Binding-site contacts:
Ligand atom C1 contacts residue ASP137 of chain 1.A at 3.4 Å.
Ligand atom N4 contacts residue AKG1 of chain 1.H at 3.9 Å.
Ligand atom O7 contacts residue ASN123 of chain 1.A at 2.8 Å (h-bond).
Ligand atom N1 contacts residue GLU138 of chain 1.A at 3.3 Å (salt-bridge).
Ligand atom C14 contacts residue ASN123 of chain 1.A at 3.9 Å.
Ligand atom C5 contacts residue ASP137 of chain 1.A at 3.9 Å.
Ligand atom C6 contacts residue GLU138 of chain 1.A at 3.8 Å.
Ligand atom N4 contacts residue ASN76 of chain 1.A at 3.0 Å (h-bond).
Ligand atom O8 contacts residue ASN76 of chain 1.A at 3.2 Å (h-bond).
Ligand atom C10 contacts residue ASP137 of chain 1.A at 4.0 Å.
Ligand atom C4 contacts residue ASP137 of chain 1.A at 4.0 Å.
Ligand atom O8 contacts residue AKG1 of chain 1.H at 3.4 Å (h-bond).
Ligand atom C2 contacts residue PHE77 of chain 1.A at 4.0 Å (hydrophobic).
Ligand atom O7 contacts residue SER121 of chain 1.A at 3.5 Å (h-bond).
Ligand atom C17 contacts residue LEU136 of chain 1.A at 3.8 Å (hydrophobic).
Ligand atom O1 contacts residue HIS135 of chain 1.A at 3.9 Å.
Ligand atom N3 contacts residue ASP137 of chain 1.A at 2.8 Å (salt-bridge).
Ligand atom N3 contacts residue CYS153 of chain 1.A at 3.8 Å.
Ligand atom C5 contacts residue GLU138 of chain 1.A at 3.8 Å.
Ligand atom C1 contacts residue AKG1 of chain 1.H at 3.4 Å.
Ligand atom O1 contacts residue AKG1 of chain 1.H at 2.7 Å (h-bond).
Ligand atom C16 contacts residue ASP137 of chain 1.A at 4.0 Å.
Ligand atom C15 contacts residue AKG1 of chain 1.H at 3.4 Å.
Ligand atom O10 contacts residue LEU136 of chain 1.A at 3.4 Å (h-bond).
Ligand atom C17 contacts residue ASP137 of chain 1.A at 3.7 Å.
Ligand atom C12 contacts residue ALA237 of chain 1.A at 3.8 Å (hydrophobic).
Ligand atom N3 contacts residue ARG216 of chain 1.A at 3.8 Å.
Ligand atom O1 contacts residue PHE77 of chain 1.A at 3.4 Å.
Ligand atom C1 contacts residue PHE77 of chain 1.A at 3.7 Å (hydrophobic).
Ligand atom N2 contacts residue VAL119 of chain 1.A at 3.7 Å.
Ligand atom O3 contacts residue ASP137 of chain 1.A at 3.3 Å (salt-bridge).
Ligand atom O1 contacts residue ASN76 of chain 1.A at 4.0 Å.
Ligand atom O8 contacts residue ASN123 of chain 1.A at 2.8 Å (h-bond).
Ligand atom O6 contacts residue ASP137 of chain 1.A at 3.4 Å (salt-bridge).
Ligand atom C13 contacts residue ASN123 of chain 1.A at 3.5 Å.
Ligand atom O10 contacts residue ARG186 of chain 1.A at 2.7 Å (salt-bridge).
Ligand atom C1 contacts residue HIS135 of chain 1.A at 3.6 Å.
Ligand atom O1 contacts residue ASP137 of chain 1.A at 4.0 Å.
Ligand atom O7 contacts residue ALA237 of chain 1.A at 3.7 Å.
Ligand atom C7 contacts residue GLU138 of chain 1.A at 3.7 Å.

Sequence of chain 1.A:
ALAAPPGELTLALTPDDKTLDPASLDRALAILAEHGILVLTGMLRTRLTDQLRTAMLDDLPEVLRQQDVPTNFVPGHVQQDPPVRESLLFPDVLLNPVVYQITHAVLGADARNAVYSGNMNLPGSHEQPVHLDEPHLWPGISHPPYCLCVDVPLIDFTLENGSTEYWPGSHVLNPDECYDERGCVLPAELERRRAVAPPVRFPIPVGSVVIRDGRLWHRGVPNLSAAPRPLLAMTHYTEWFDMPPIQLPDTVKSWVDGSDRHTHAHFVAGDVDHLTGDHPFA

This protein binds this small molecule.
Small molecule (SMILES): NC[C@H]1O[C@H](O[C@H]2[C@H](O[C@@H]3O[C@H](CO)[C@@H](O)[C@H]3O)[C@@H](O)[C@H](N)C[C@@H]2N)[C@H](N)[C@@H](O)[C@@H]1O